The protein below binds the small molecule below.
Small molecule (SMILES): Nc1ccn([C@@H]2O[C@H](CO[P](=O)(O)O[C@H]3[C@@H](O)[C@H](n4cnc5c(N)ncnc54)O[C@@H]3CO[P](=O)(O)O[C@H]3[C@@H](O)[C@H](n4cnc5c(=O)nc(N)[nH]c54)O[C@@H]3CO[P](=O)(O)O[C@H]3[C@@H](O)[C@H](n4cnc5c(N)ncnc54)O[C@@H]3CO[P](=O)(O)O[C@H]3[C@@H](O)[C@H](n4cnc5c(N)ncnc54)O[C@@H]3CO[P](=O)(O)O[C@H]3[C@@H](O)[C@H](n4ccc(=O)[nH]c4=O)O[C@@H]3CO[P](=O)(O)O[C@H]3[C@@H](O)[C@H](n4ccc(N)nc4=O)O[C@@H]3CO[P](=O)(O)O[C@H]3[C@@H](O)[C@H](n4ccc(=O)[nH]c4=O)O[C@@H]3CO[P](=O)(O)O[C@H]3[C@@H](O)[C@H](n4cnc5c(=O)nc(N)[nH]c54)O[C@@H]3CO)[C@@H](O)[C@H]2O)c(=O)n1

Binding-site contacts:
Ligand atom OP2 contacts residue SER51 of chain 50.C at 3.3 Å (h-bond).
Ligand atom N1 contacts residue SER47 of chain 4.C at 2.7 Å (h-bond).
Ligand atom O5' contacts residue LYS89 of chain 50.C at 3.2 Å (salt-bridge).
Ligand atom C8 contacts residue LYS61 of chain 4.C at 3.6 Å.
Ligand atom C2 contacts residue SER47 of chain 4.C at 3.2 Å.
Ligand atom O5' contacts residue ARG49 of chain 50.C at 3.6 Å (salt-bridge).
Ligand atom OP2 contacts residue TYR85 of chain 4.C at 2.6 Å (h-bond).
Ligand atom OP1 contacts residue ARG49 of chain 50.C at 2.6 Å (salt-bridge).
Ligand atom N6 contacts residue THR45 of chain 4.C at 2.8 Å (h-bond).
Ligand atom N6 contacts residue CYS46 of chain 4.C at 3.6 Å (h-bond).
Ligand atom OP1 contacts residue SER51 of chain 50.C at 2.7 Å (h-bond).
Ligand atom O3' contacts residue SER51 of chain 50.C at 3.3 Å (h-bond).
Ligand atom OP2 contacts residue LYS57 of chain 50.C at 3.5 Å (salt-bridge).
Ligand atom OP1 contacts residue ASN55 of chain 50.C at 3.2 Å.
Ligand atom OP1 contacts residue LYS57 of chain 50.C at 2.9 Å.
Ligand atom O3' contacts residue ARG49 of chain 50.C at 3.6 Å (salt-bridge).
Ligand atom OP1 contacts residue SER52 of chain 50.C at 3.1 Å.
Ligand atom P contacts residue ARG49 of chain 50.C at 3.7 Å.
Ligand atom C5 contacts residue THR45 of chain 4.C at 3.4 Å.
Ligand atom OP1 contacts residue LYS89 of chain 50.C at 3.5 Å (salt-bridge).
Ligand atom C6 contacts residue THR45 of chain 4.C at 3.4 Å.
Ligand atom N7 contacts residue LYS61 of chain 4.C at 3.4 Å.
Ligand atom O5' contacts residue LYS57 of chain 50.C at 2.8 Å (salt-bridge).
Ligand atom N9 contacts residue LYS61 of chain 4.C at 3.8 Å.
Ligand atom O4' contacts residue LYS61 of chain 4.C at 3.7 Å.
Ligand atom OP2 contacts residue LYS43 of chain 4.C at 2.7 Å (salt-bridge).
Ligand atom N1 contacts residue THR59 of chain 4.C at 3.4 Å.
Ligand atom N6 contacts residue THR59 of chain 4.C at 2.7 Å (h-bond).
Ligand atom OP2 contacts residue THR91 of chain 50.C at 3.7 Å.
Ligand atom OP1 contacts residue ASN55 of chain 50.C at 3.0 Å (h-bond).
Ligand atom C5' contacts residue LYS57 of chain 50.C at 3.8 Å.
Ligand atom N7 contacts residue THR45 of chain 4.C at 2.7 Å (h-bond).
Ligand atom OP2 contacts residue LYS57 of chain 50.C at 3.0 Å (salt-bridge).
Ligand atom P contacts residue LYS57 of chain 50.C at 3.1 Å.
Ligand atom OP2 contacts residue LYS89 of chain 50.C at 3.5 Å (salt-bridge).
Ligand atom C4' contacts residue ARG49 of chain 50.C at 3.6 Å.
Ligand atom N7 contacts residue TYR85 of chain 4.C at 3.8 Å.
Ligand atom C5' contacts residue ARG49 of chain 50.C at 2.6 Å.
Ligand atom C6 contacts residue THR59 of chain 4.C at 3.5 Å.
Ligand atom P contacts residue SER51 of chain 50.C at 3.2 Å.

Sequence of chain 4.C:
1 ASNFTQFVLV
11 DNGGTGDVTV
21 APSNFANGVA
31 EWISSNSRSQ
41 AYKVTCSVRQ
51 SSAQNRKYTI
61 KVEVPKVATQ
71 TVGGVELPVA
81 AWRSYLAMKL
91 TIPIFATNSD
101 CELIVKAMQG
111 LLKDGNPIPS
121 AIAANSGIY

Sequence of chain 50.C:
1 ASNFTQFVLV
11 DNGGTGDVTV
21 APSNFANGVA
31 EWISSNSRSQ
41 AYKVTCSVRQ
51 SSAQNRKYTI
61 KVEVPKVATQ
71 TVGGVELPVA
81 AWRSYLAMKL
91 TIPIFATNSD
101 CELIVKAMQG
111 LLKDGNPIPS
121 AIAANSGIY